Sequence of chain 1.D:
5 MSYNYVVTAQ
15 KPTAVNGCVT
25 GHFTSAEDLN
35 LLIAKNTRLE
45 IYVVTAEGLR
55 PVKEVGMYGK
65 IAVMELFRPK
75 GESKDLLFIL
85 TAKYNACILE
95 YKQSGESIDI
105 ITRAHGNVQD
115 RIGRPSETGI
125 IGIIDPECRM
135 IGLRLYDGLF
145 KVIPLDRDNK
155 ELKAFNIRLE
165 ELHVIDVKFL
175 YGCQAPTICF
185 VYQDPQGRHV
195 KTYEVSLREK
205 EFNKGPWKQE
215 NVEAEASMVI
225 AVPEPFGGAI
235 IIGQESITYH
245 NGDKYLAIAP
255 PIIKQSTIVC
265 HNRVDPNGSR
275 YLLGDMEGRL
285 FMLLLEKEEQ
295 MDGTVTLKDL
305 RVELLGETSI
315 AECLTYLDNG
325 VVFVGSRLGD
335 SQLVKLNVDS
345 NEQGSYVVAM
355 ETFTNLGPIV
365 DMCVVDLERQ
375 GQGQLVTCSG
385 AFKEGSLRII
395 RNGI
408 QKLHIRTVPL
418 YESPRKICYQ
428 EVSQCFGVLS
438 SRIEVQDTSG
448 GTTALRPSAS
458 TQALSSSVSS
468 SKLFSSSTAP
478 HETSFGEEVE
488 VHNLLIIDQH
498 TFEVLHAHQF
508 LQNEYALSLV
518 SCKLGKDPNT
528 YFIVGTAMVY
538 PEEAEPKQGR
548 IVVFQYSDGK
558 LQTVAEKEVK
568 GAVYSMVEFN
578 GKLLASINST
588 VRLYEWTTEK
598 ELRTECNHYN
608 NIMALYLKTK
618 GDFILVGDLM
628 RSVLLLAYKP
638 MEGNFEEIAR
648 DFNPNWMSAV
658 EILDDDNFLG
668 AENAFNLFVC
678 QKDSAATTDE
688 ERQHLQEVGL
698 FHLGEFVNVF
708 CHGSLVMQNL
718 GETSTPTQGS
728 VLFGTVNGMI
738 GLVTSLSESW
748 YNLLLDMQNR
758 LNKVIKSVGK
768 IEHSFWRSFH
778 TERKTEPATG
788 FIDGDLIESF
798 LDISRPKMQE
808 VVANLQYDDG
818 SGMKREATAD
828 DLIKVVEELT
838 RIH

The protein below binds the small molecule below.
Small molecule (SMILES): CC(C)n1cnc2c(NCc3nc4cc(Cl)c(Cl)cc4[nH]3)nc(N3CCOCC3)nc21

Binding-site contacts:
Ligand atom N4 contacts residue TYR107 of chain 1.E at 3.8 Å.
Ligand atom C13 contacts residue TYR107 of chain 1.E at 3.8 Å (hydrophobic).
Ligand atom N8 contacts residue ASP109 of chain 1.E at 3.6 Å (salt-bridge).
Ligand atom C6 contacts residue ALA46 of chain 1.E at 3.5 Å (hydrophobic).
Ligand atom CL1 contacts residue ARG628 of chain 1.D at 3.7 Å.
Ligand atom C9 contacts residue TYR107 of chain 1.E at 3.6 Å (hydrophobic).
Ligand atom C15 contacts residue ALA168 of chain 1.E at 3.6 Å (hydrophobic).
Ligand atom C15 contacts residue LEU158 of chain 1.E at 3.5 Å (hydrophobic).
Ligand atom CL1 contacts residue ARG647 of chain 1.D at 3.4 Å.
Ligand atom N5 contacts residue ALA46 of chain 1.E at 3.8 Å.
Ligand atom C16 contacts residue ALA46 of chain 1.E at 3.6 Å (hydrophobic).
Ligand atom C4 contacts residue LEU158 of chain 1.E at 3.6 Å (hydrophobic).
Ligand atom N1 contacts residue MET108 of chain 1.E at 2.8 Å (h-bond).
Ligand atom CL2 contacts residue ASN607 of chain 1.D at 3.3 Å.
Ligand atom C17 contacts residue ASP111 of chain 1.E at 3.6 Å.
Ligand atom C7 contacts residue ARG628 of chain 1.D at 3.7 Å.
Ligand atom N5 contacts residue LEU158 of chain 1.E at 3.5 Å.
Ligand atom N4 contacts residue ALA46 of chain 1.E at 3.9 Å.
Ligand atom C7 contacts residue ASP109 of chain 1.E at 3.8 Å.
Ligand atom C8 contacts residue ILE25 of chain 1.E at 3.9 Å (hydrophobic).
Ligand atom N8 contacts residue TYR107 of chain 1.E at 2.9 Å (h-bond).
Ligand atom CL2 contacts residue ASN608 of chain 1.D at 3.9 Å.
Ligand atom C1 contacts residue HIS110 of chain 1.E at 3.7 Å.
Ligand atom N4 contacts residue MET108 of chain 1.E at 3.1 Å (h-bond).
Ligand atom C5 contacts residue LEU158 of chain 1.E at 3.9 Å (hydrophobic).
Ligand atom C1 contacts residue ASP109 of chain 1.E at 3.7 Å.
Ligand atom C16 contacts residue PHE105 of chain 1.E at 3.8 Å (hydrophobic).
Ligand atom N4 contacts residue GLU106 of chain 1.E at 3.6 Å.
Ligand atom N7 contacts residue ARG628 of chain 1.D at 3.2 Å (salt-bridge).
Ligand atom C11 contacts residue ARG628 of chain 1.D at 3.5 Å.
Ligand atom C10 contacts residue ILE25 of chain 1.E at 3.5 Å (hydrophobic).
Ligand atom N1 contacts residue TYR107 of chain 1.E at 3.6 Å.
Ligand atom C13 contacts residue ILE609 of chain 1.D at 3.7 Å (hydrophobic).
Ligand atom C8 contacts residue ARG628 of chain 1.D at 3.4 Å.
Ligand atom C6 contacts residue LEU158 of chain 1.E at 3.8 Å (hydrophobic).
Ligand atom C6 contacts residue GLU106 of chain 1.E at 3.0 Å.
Ligand atom N2 contacts residue LEU158 of chain 1.E at 3.9 Å.
Ligand atom CL2 contacts residue ARG647 of chain 1.D at 3.8 Å.
Ligand atom C1 contacts residue MET108 of chain 1.E at 3.1 Å (hydrophobic).
Ligand atom C10 contacts residue ARG628 of chain 1.D at 3.3 Å.

Sequence of chain 1.E:
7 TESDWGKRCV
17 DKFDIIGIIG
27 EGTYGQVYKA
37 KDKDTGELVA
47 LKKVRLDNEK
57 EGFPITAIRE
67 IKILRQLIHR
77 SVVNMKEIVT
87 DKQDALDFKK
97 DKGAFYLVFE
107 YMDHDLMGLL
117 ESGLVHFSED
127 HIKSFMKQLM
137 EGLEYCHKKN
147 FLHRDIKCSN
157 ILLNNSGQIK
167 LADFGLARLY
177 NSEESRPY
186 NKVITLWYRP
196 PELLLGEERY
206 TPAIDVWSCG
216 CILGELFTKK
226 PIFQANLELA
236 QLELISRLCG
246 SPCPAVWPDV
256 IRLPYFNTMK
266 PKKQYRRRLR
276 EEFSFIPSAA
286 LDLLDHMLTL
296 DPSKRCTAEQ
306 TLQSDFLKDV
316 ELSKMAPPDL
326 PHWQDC